A protein and the small-molecule ligand that binds it are described below.
Small molecule (SMILES): CC(C)[C@H](NC(=O)[C@@H](NC(=O)[C@H](C)NC(=O)[C@@H]1CCCN1C(=O)[C@@H](N)Cc1ccccc1)[C@@H](C)OP(=O)(O)O)C(=O)O

Sequence of chain 1.A:
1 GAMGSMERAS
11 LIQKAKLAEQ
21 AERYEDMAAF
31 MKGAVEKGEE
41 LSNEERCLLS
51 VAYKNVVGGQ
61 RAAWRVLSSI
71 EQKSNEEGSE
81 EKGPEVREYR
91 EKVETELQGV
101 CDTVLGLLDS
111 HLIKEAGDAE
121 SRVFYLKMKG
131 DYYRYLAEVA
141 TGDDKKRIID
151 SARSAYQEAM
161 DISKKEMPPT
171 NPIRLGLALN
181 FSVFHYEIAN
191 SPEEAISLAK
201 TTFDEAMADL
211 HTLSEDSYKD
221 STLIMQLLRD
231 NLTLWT

Binding-site contacts:
Ligand atom CB contacts residue ASN231 of chain 1.A at 3.6 Å.
Ligand atom CD contacts residue GLU187 of chain 1.A at 3.8 Å.
Ligand atom CG2 contacts residue ASN180 of chain 1.A at 3.6 Å.
Ligand atom C contacts residue LYS127 of chain 1.A at 3.7 Å.
Ligand atom O1P contacts residue LYS54 of chain 1.A at 3.8 Å.
Ligand atom N contacts residue ASN180 of chain 1.A at 3.0 Å (h-bond).
Ligand atom O3P contacts residue TYR135 of chain 1.A at 2.6 Å (h-bond).
Ligand atom CB contacts residue ASN231 of chain 1.A at 3.6 Å.
Ligand atom O contacts residue ASN180 of chain 1.A at 2.8 Å (h-bond).
Ligand atom N contacts residue ASN231 of chain 1.A at 2.9 Å (h-bond).
Ligand atom O3P contacts residue ARG134 of chain 1.A at 2.8 Å (salt-bridge).
Ligand atom P contacts residue ARG134 of chain 1.A at 3.8 Å.
Ligand atom O1P contacts residue ARG61 of chain 1.A at 2.9 Å (salt-bridge).
Ligand atom P contacts residue ARG61 of chain 1.A at 3.7 Å.
Ligand atom O contacts residue VAL183 of chain 1.A at 3.5 Å.
Ligand atom CG2 contacts residue ARG134 of chain 1.A at 3.7 Å.
Ligand atom O2P contacts residue ARG134 of chain 1.A at 2.9 Å (salt-bridge).
Ligand atom CG1 contacts residue LEU227 of chain 1.A at 3.5 Å (hydrophobic).
Ligand atom CB contacts residue ASN180 of chain 1.A at 3.3 Å.
Ligand atom O contacts residue LYS127 of chain 1.A at 2.9 Å (salt-bridge).
Ligand atom O contacts residue LEU179 of chain 1.A at 3.5 Å.
Ligand atom CA contacts residue ASN231 of chain 1.A at 3.6 Å.
Ligand atom CG contacts residue VAL183 of chain 1.A at 3.8 Å (hydrophobic).
Ligand atom CG2 contacts residue GLY176 of chain 1.A at 3.5 Å.
Ligand atom O contacts residue ASN231 of chain 1.A at 3.1 Å (h-bond).
Ligand atom N contacts residue LEU179 of chain 1.A at 3.9 Å.
Ligand atom CA contacts residue ASN231 of chain 1.A at 3.8 Å.
Ligand atom P contacts residue TYR135 of chain 1.A at 3.8 Å.
Ligand atom O contacts residue LYS54 of chain 1.A at 3.5 Å (salt-bridge).
Ligand atom CG1 contacts residue LEU179 of chain 1.A at 3.9 Å (hydrophobic).
Ligand atom C contacts residue ASN180 of chain 1.A at 3.6 Å.
Ligand atom CB contacts residue ARG65 of chain 1.A at 3.8 Å.
Ligand atom CB contacts residue TRP235 of chain 1.A at 3.8 Å (hydrophobic).
Ligand atom CB contacts residue VAL183 of chain 1.A at 3.8 Å (hydrophobic).
Ligand atom CA contacts residue ASN180 of chain 1.A at 3.2 Å.
Ligand atom CA contacts residue LEU179 of chain 1.A at 3.8 Å (hydrophobic).
Ligand atom CG2 contacts residue VAL183 of chain 1.A at 3.8 Å (hydrophobic).
Ligand atom OXT contacts residue G8T1 of chain 1.F at 3.9 Å.
Ligand atom C contacts residue ASN231 of chain 1.A at 3.7 Å.
Ligand atom O2P contacts residue ARG61 of chain 1.A at 3.0 Å (salt-bridge).